Binding-site contacts:
Ligand atom C3 contacts residue TRP102 of chain 1.C at 4.2 Å (hydrophobic).
Ligand atom C17 contacts residue PRO127 of chain 1.C at 4.2 Å (hydrophobic).
Ligand atom C5 contacts residue ILE105 of chain 1.C at 3.0 Å (hydrophobic).
Ligand atom C21 contacts residue GLN142 of chain 1.C at 3.0 Å.
Ligand atom C22 contacts residue LEU248 of chain 1.C at 3.6 Å (hydrophobic).
Ligand atom C3 contacts residue ILE105 of chain 1.C at 3.5 Å (hydrophobic).
Ligand atom C17 contacts residue SER146 of chain 1.C at 4.2 Å.
Ligand atom C6 contacts residue TYR148 of chain 1.C at 4.5 Å (hydrophobic).
Ligand atom C2 contacts residue TYR148 of chain 1.C at 3.4 Å (hydrophobic).
Ligand atom C8 contacts residue ILE105 of chain 1.C at 3.6 Å (hydrophobic).
Ligand atom C2 contacts residue ILE244 of chain 1.C at 4.1 Å (hydrophobic).
Ligand atom C22 contacts residue PRO127 of chain 1.C at 3.7 Å (hydrophobic).
Ligand atom C8 contacts residue TRP102 of chain 1.C at 2.9 Å (hydrophobic).
Ligand atom C17 contacts residue ALA243 of chain 1.C at 4.0 Å (hydrophobic).
Ligand atom C17 contacts residue GLN142 of chain 1.C at 3.7 Å.
Ligand atom C21 contacts residue TYR132 of chain 1.C at 3.5 Å (hydrophobic).
Ligand atom O14 contacts residue ILE244 of chain 1.C at 4.4 Å.
Ligand atom C3 contacts residue ASP101 of chain 1.C at 4.2 Å.
Ligand atom C22 contacts residue GLN142 of chain 1.C at 3.7 Å.
Ligand atom C17 contacts residue TYR132 of chain 1.C at 2.5 Å (hydrophobic).
Ligand atom C8 contacts residue ASP101 of chain 1.C at 3.8 Å.
Ligand atom C21 contacts residue ALA243 of chain 1.C at 2.7 Å (hydrophobic).
Ligand atom C8 contacts residue TYR209 of chain 1.C at 4.2 Å (hydrophobic).
Ligand atom O14 contacts residue ASP101 of chain 1.C at 3.5 Å (salt-bridge).
Ligand atom C6 contacts residue TYR132 of chain 1.C at 3.1 Å (hydrophobic).
Ligand atom C22 contacts residue TYR132 of chain 1.C at 1.4 Å (hydrophobic).
Ligand atom C4 contacts residue ILE105 of chain 1.C at 3.8 Å (hydrophobic).
Ligand atom C7 contacts residue TYR148 of chain 1.C at 4.0 Å (hydrophobic).
Ligand atom C17 contacts residue ILE244 of chain 1.C at 3.9 Å (hydrophobic).
Ligand atom C7 contacts residue ASP101 of chain 1.C at 3.7 Å.
Ligand atom C5 contacts residue TRP102 of chain 1.C at 4.4 Å (hydrophobic).
Ligand atom C2 contacts residue ALA243 of chain 1.C at 4.4 Å (hydrophobic).
Ligand atom C4 contacts residue TYR132 of chain 1.C at 3.4 Å (hydrophobic).
Ligand atom C5 contacts residue LEU213 of chain 1.C at 3.7 Å (hydrophobic).
Ligand atom C4 contacts residue PRO127 of chain 1.C at 3.7 Å (hydrophobic).
Ligand atom C4 contacts residue LEU213 of chain 1.C at 4.3 Å (hydrophobic).
Ligand atom O14 contacts residue ILE105 of chain 1.C at 3.9 Å.
Ligand atom O14 contacts residue PRO127 of chain 1.C at 4.2 Å.
Ligand atom C21 contacts residue SER146 of chain 1.C at 4.0 Å.
Ligand atom C21 contacts residue ILE244 of chain 1.C at 3.1 Å (hydrophobic).

Sequence of chain 1.C:
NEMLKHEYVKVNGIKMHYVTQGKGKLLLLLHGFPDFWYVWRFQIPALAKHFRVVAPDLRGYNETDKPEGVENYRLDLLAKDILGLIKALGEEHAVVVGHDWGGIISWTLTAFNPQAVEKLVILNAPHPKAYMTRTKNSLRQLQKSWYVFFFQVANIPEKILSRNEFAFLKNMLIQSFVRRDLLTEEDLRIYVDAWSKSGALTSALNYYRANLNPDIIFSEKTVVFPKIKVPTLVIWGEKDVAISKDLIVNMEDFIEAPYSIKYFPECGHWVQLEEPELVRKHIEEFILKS

A protein and the small-molecule ligand that binds it are described below.
Small molecule (SMILES): C=C(C)[C@@H]1CC[C@]2(C)O[C@@H]2C1